Binding-site contacts:
Ligand atom C2 contacts residue ASN603 of chain 1.B at 2.8 Å.
Ligand atom O7 contacts residue ASN603 of chain 1.B at 3.4 Å (h-bond).
Ligand atom O5 contacts residue ASN603 of chain 1.B at 2.4 Å (h-bond).
Ligand atom C3 contacts residue ASN603 of chain 1.B at 4.0 Å.
Ligand atom C5 contacts residue ASN603 of chain 1.B at 3.6 Å.
Ligand atom N2 contacts residue ASN603 of chain 1.B at 3.2 Å (h-bond).
Ligand atom C7 contacts residue ASN603 of chain 1.B at 3.5 Å.
Ligand atom C1 contacts residue ASN603 of chain 1.B at 1.5 Å.
Ligand atom C4 contacts residue ASN603 of chain 1.B at 4.4 Å.

Sequence of chain 1.B:
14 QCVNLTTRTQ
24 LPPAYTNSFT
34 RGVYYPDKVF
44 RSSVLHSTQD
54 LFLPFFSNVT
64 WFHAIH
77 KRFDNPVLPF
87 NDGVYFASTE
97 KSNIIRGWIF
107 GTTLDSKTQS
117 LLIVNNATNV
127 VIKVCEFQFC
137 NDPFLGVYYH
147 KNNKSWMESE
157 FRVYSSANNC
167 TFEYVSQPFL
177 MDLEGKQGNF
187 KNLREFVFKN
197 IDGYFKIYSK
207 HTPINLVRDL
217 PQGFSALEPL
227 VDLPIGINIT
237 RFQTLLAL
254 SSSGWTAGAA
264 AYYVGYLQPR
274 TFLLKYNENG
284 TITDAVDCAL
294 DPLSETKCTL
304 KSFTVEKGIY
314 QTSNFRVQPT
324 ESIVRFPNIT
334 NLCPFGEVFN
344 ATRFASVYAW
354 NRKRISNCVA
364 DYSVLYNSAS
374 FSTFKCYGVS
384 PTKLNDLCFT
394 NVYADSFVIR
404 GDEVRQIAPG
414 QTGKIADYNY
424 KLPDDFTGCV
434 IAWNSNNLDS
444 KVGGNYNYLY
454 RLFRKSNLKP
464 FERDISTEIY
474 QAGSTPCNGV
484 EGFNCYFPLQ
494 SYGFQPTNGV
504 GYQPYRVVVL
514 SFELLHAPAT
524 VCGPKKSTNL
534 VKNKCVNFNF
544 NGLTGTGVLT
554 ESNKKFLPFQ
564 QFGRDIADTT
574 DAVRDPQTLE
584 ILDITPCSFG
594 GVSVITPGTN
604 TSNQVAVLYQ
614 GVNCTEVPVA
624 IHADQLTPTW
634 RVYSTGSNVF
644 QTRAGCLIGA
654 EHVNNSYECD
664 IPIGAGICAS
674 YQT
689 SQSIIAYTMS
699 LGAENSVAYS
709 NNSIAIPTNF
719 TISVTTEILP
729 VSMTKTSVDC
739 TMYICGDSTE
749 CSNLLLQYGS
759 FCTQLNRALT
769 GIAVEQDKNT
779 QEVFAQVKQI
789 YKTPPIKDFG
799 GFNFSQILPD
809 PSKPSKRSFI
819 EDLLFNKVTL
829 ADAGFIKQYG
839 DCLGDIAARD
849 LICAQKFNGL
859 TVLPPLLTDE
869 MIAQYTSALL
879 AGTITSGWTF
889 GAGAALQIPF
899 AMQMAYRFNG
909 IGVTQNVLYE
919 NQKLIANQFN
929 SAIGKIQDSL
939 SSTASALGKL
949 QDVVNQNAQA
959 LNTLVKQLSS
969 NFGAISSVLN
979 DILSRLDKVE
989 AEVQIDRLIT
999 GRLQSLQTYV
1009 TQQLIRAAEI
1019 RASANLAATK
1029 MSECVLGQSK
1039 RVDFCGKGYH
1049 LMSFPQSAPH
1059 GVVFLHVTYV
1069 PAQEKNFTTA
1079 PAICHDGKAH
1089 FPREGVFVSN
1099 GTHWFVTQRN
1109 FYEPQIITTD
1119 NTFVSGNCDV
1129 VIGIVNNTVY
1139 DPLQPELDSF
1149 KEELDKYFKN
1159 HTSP

A small-molecule ligand and the protein it binds are described below.
Small molecule (SMILES): CC(=O)N[C@@H]1[C@@H](O)[C@H](O)[C@@H](CO)O[C@H]1O